Sequence of chain 3.A:
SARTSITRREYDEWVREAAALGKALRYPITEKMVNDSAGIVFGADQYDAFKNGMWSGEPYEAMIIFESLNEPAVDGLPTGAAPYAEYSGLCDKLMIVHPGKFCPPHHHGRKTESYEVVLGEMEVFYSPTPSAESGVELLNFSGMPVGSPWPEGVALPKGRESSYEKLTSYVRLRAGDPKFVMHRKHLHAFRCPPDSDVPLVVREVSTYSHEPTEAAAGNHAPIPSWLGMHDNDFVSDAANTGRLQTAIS

Sequence of chain 2.A:
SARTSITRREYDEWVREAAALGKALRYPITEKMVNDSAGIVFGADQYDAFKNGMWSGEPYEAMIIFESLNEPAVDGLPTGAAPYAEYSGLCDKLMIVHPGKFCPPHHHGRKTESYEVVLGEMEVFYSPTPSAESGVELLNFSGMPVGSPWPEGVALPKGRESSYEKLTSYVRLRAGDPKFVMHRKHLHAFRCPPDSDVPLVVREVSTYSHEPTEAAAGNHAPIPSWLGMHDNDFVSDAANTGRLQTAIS

Binding-site contacts:
Ligand atom O2 contacts residue ARG37 of chain 1.A at 4.1 Å.
Ligand atom C2 contacts residue LYS34 of chain 1.A at 3.6 Å.
Ligand atom O5 contacts residue LYS34 of chain 1.A at 3.0 Å (salt-bridge).
Ligand atom C5 contacts residue PRO39 of chain 1.A at 4.4 Å (hydrophobic).
Ligand atom O4 contacts residue ILE40 of chain 1.A at 4.5 Å.
Ligand atom C5 contacts residue TYR38 of chain 1.A at 3.0 Å (hydrophobic).
Ligand atom C5 contacts residue ARG37 of chain 1.A at 4.4 Å.
Ligand atom C4 contacts residue LYS34 of chain 1.A at 4.1 Å.
Ligand atom C1 contacts residue LYS34 of chain 1.A at 2.9 Å.
Ligand atom O1 contacts residue LYS34 of chain 1.A at 4.1 Å.
Ligand atom C5 contacts residue ILE40 of chain 1.A at 4.5 Å (hydrophobic).
Ligand atom O4 contacts residue GLY187 of chain 3.A at 3.5 Å.
Ligand atom C5 contacts residue LYS34 of chain 1.A at 3.6 Å.
Ligand atom C1 contacts residue ARG37 of chain 2.A at 3.8 Å.
Ligand atom O2 contacts residue ALA186 of chain 3.A at 4.3 Å.
Ligand atom O3 contacts residue ALA186 of chain 3.A at 3.7 Å.
Ligand atom O3 contacts residue GLY187 of chain 3.A at 3.7 Å.
Ligand atom O1 contacts residue ARG37 of chain 2.A at 3.7 Å.
Ligand atom C1 contacts residue ARG37 of chain 1.A at 4.2 Å.
Ligand atom O5 contacts residue TYR38 of chain 1.A at 3.6 Å (h-bond).
Ligand atom C4 contacts residue TYR38 of chain 1.A at 4.4 Å (hydrophobic).
Ligand atom C2 contacts residue ARG37 of chain 1.A at 4.1 Å.
Ligand atom O5 contacts residue ARG37 of chain 1.A at 3.4 Å.

A small-molecule ligand and the protein it binds are described below.
Small molecule (SMILES): OC[C@@]1(O)OC[C@H](O)[C@@H]1O

Sequence of chain 1.A:
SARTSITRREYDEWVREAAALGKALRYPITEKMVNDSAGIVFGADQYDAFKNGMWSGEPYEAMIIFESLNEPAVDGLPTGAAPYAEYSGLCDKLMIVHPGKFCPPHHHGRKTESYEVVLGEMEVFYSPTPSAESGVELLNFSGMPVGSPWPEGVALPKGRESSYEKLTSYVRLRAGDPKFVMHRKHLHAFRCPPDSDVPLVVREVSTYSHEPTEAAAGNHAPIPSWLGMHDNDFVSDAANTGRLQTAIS